Sequence of chain 3.B:
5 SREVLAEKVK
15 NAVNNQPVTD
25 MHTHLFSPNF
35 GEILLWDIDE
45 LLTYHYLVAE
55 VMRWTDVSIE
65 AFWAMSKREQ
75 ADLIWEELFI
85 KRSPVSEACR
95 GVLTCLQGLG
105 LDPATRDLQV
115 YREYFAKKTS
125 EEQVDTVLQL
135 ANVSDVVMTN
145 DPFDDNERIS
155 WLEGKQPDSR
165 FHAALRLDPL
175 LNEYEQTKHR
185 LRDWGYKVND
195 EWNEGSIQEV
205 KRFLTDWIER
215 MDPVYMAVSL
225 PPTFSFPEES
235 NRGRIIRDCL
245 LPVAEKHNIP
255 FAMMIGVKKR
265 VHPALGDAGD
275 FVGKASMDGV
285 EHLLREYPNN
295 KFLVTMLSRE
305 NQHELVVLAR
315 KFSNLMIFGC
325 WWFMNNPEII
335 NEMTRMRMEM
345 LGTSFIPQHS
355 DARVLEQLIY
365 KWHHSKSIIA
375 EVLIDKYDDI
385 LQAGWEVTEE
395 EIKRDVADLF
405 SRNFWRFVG

Binding-site contacts:
Ligand atom C2 contacts residue ZN1 of chain 3.J at 3.1 Å.
Ligand atom C1 contacts residue ZN1 of chain 3.J at 3.1 Å.
Ligand atom N6 contacts residue TYR50 of chain 3.B at 3.5 Å (h-bond).
Ligand atom O3 contacts residue ZN1 of chain 3.J at 3.4 Å.
Ligand atom C4 contacts residue ARG357 of chain 3.B at 3.9 Å.
Ligand atom O1A contacts residue ARG170 of chain 3.B at 2.6 Å (salt-bridge).
Ligand atom O2 contacts residue ZN1 of chain 3.J at 2.1 Å.
Ligand atom C4 contacts residue HIS49 of chain 3.B at 3.9 Å.
Ligand atom O4 contacts residue ARG357 of chain 3.B at 3.1 Å (salt-bridge).
Ligand atom O1A contacts residue HIS28 of chain 3.B at 3.1 Å (h-bond).
Ligand atom N6 contacts residue ASP355 of chain 3.B at 3.2 Å (salt-bridge).
Ligand atom C1 contacts residue ARG170 of chain 3.B at 3.4 Å.
Ligand atom N6 contacts residue ZN1 of chain 3.J at 3.9 Å.
Ligand atom O1A contacts residue MET258 of chain 3.B at 3.9 Å.
Ligand atom O4 contacts residue TRP326 of chain 3.B at 3.5 Å.
Ligand atom O2 contacts residue TRP325 of chain 3.B at 2.9 Å (h-bond).
Ligand atom O3 contacts residue HIS28 of chain 3.B at 2.9 Å (h-bond).
Ligand atom C5 contacts residue ARG357 of chain 3.B at 3.5 Å.
Ligand atom C2 contacts residue HIS28 of chain 3.B at 4.0 Å.
Ligand atom C5 contacts residue HIS49 of chain 3.B at 3.6 Å.
Ligand atom O1A contacts residue ZN1 of chain 3.J at 2.3 Å.
Ligand atom O3 contacts residue ARG357 of chain 3.B at 3.1 Å (salt-bridge).
Ligand atom O2 contacts residue ASP355 of chain 3.B at 2.9 Å (salt-bridge).
Ligand atom C2 contacts residue TRP325 of chain 3.B at 3.6 Å (hydrophobic).
Ligand atom C4 contacts residue TRP326 of chain 3.B at 3.7 Å (hydrophobic).
Ligand atom O2 contacts residue HIS28 of chain 3.B at 3.5 Å (h-bond).
Ligand atom C3 contacts residue ARG357 of chain 3.B at 3.9 Å.
Ligand atom O5 contacts residue ARG357 of chain 3.B at 2.6 Å (salt-bridge).
Ligand atom C3 contacts residue ZN1 of chain 3.J at 3.8 Å.
Ligand atom O6 contacts residue TYR50 of chain 3.B at 2.8 Å (h-bond).
Ligand atom O5 contacts residue TYR50 of chain 3.B at 3.7 Å.
Ligand atom O6 contacts residue ASP355 of chain 3.B at 3.6 Å (salt-bridge).
Ligand atom O6 contacts residue TRP325 of chain 3.B at 3.8 Å.
Ligand atom O6 contacts residue TRP326 of chain 3.B at 3.3 Å.
Ligand atom C2 contacts residue TRP326 of chain 3.B at 4.0 Å (hydrophobic).
Ligand atom C1 contacts residue HIS28 of chain 3.B at 3.9 Å.
Ligand atom O1B contacts residue ARG170 of chain 3.B at 3.4 Å (salt-bridge).
Ligand atom O4 contacts residue HIS49 of chain 3.B at 3.1 Å (h-bond).
Ligand atom O5 contacts residue HIS49 of chain 3.B at 2.8 Å (h-bond).
Ligand atom O1A contacts residue HIS26 of chain 3.B at 3.4 Å (h-bond).

The small molecule below binds the protein below.
Small molecule (SMILES): O=C(O)[C@@H](O)[C@H](O)[C@H](O)C(=O)NO